Sequence of chain 1.A:
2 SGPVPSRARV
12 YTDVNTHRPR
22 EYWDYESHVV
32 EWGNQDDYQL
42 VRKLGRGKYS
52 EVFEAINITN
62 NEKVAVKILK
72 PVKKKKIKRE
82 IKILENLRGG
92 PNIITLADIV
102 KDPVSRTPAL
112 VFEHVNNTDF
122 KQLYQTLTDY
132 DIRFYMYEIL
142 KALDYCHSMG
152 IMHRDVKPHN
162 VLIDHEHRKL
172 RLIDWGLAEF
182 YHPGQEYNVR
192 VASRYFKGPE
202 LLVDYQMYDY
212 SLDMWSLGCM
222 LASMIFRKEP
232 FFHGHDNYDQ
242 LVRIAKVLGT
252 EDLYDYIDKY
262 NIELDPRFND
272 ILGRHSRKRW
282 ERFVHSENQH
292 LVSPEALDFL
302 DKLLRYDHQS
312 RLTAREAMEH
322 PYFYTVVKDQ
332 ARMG

A protein and the small-molecule ligand that binds it are described below.
Small molecule (SMILES): Nc1ncnc2c1ncn2[C@@H]1O[C@H](CO[P](=O)(O)O[P](=O)(O)NP(=O)(O)O)[C@@H](O)[C@H]1O

Binding-site contacts:
Ligand atom PB contacts residue SER51 of chain 1.A at 3.5 Å.
Ligand atom PG contacts residue SER51 of chain 1.A at 3.4 Å.
Ligand atom O1G contacts residue LYS68 of chain 1.A at 2.4 Å (salt-bridge).
Ligand atom O2A contacts residue GLY48 of chain 1.A at 3.5 Å (h-bond).
Ligand atom O2' contacts residue LEU163 of chain 1.A at 3.4 Å.
Ligand atom PG contacts residue ASP175 of chain 1.A at 2.9 Å.
Ligand atom C2 contacts residue VAL116 of chain 1.A at 3.2 Å (hydrophobic).
Ligand atom O3' contacts residue LEU45 of chain 1.A at 3.4 Å (h-bond).
Ligand atom O2G contacts residue TYR50 of chain 1.A at 2.8 Å.
Ligand atom O3A contacts residue ASP175 of chain 1.A at 3.5 Å (salt-bridge).
Ligand atom O2G contacts residue SER51 of chain 1.A at 2.7 Å (h-bond).
Ligand atom C5' contacts residue ARG47 of chain 1.A at 3.1 Å.
Ligand atom C2 contacts residue ASN118 of chain 1.A at 3.6 Å.
Ligand atom N3B contacts residue SER51 of chain 1.A at 2.4 Å (h-bond).
Ligand atom N1 contacts residue ALA66 of chain 1.A at 3.6 Å.
Ligand atom C6 contacts residue ALA66 of chain 1.A at 3.5 Å (hydrophobic).
Ligand atom O2A contacts residue ARG47 of chain 1.A at 3.2 Å (salt-bridge).
Ligand atom O4' contacts residue VAL53 of chain 1.A at 2.9 Å.
Ligand atom PA contacts residue ASP175 of chain 1.A at 3.5 Å.
Ligand atom C8 contacts residue VAL53 of chain 1.A at 3.5 Å (hydrophobic).
Ligand atom O3G contacts residue ASP175 of chain 1.A at 2.6 Å (salt-bridge).
Ligand atom C2 contacts residue LEU45 of chain 1.A at 3.5 Å (hydrophobic).
Ligand atom C2' contacts residue LEU163 of chain 1.A at 3.6 Å (hydrophobic).
Ligand atom PB contacts residue LYS68 of chain 1.A at 3.5 Å.
Ligand atom N1 contacts residue VAL116 of chain 1.A at 3.1 Å (h-bond).
Ligand atom PB contacts residue ASP175 of chain 1.A at 3.1 Å.
Ligand atom N3B contacts residue ASP175 of chain 1.A at 3.3 Å (salt-bridge).
Ligand atom O1A contacts residue ASP175 of chain 1.A at 2.4 Å (salt-bridge).
Ligand atom N3 contacts residue LEU45 of chain 1.A at 3.5 Å.
Ligand atom O1A contacts residue HIS160 of chain 1.A at 2.8 Å (h-bond).
Ligand atom N6 contacts residue GLU114 of chain 1.A at 3.1 Å (salt-bridge).
Ligand atom O1B contacts residue LYS68 of chain 1.A at 3.0 Å.
Ligand atom O1B contacts residue SER51 of chain 1.A at 3.2 Å (h-bond).
Ligand atom O1B contacts residue VAL53 of chain 1.A at 3.4 Å.
Ligand atom O1G contacts residue ASP175 of chain 1.A at 2.7 Å (salt-bridge).
Ligand atom O2' contacts residue ASN118 of chain 1.A at 2.9 Å.
Ligand atom O2B contacts residue ASP175 of chain 1.A at 2.4 Å (salt-bridge).
Ligand atom N9 contacts residue VAL53 of chain 1.A at 3.4 Å.
Ligand atom N6 contacts residue ALA66 of chain 1.A at 3.5 Å.
Ligand atom O2B contacts residue LYS68 of chain 1.A at 2.8 Å (salt-bridge).